The small molecule below binds the protein below.
Small molecule (SMILES): NC(N)=NCCC[C@H](N)C(=O)N1CCC[C@H]1C(=O)N1CCC[C@H]1C(=O)NCCO

Binding-site contacts:
Ligand atom NH1 contacts residue ASP199 of chain 1.B at 2.7 Å (salt-bridge).
Ligand atom N contacts residue SER226 of chain 1.B at 3.8 Å.
Ligand atom C contacts residue SER226 of chain 1.B at 3.9 Å.
Ligand atom CA contacts residue TRP227 of chain 1.B at 3.8 Å (hydrophobic).
Ligand atom O contacts residue TRP227 of chain 1.B at 3.3 Å.
Ligand atom CA contacts residue SER226 of chain 1.B at 3.1 Å.
Ligand atom CZ contacts residue ASP199 of chain 1.B at 3.5 Å.
Ligand atom NH2 contacts residue GLY230 of chain 1.B at 3.2 Å (h-bond).
Ligand atom CB contacts residue SER205 of chain 1.B at 3.4 Å.
Ligand atom CG contacts residue VAL225 of chain 1.B at 3.5 Å (hydrophobic).
Ligand atom N contacts residue HIS43 of chain 1.B at 3.4 Å (h-bond).
Ligand atom NE contacts residue GLY228 of chain 1.B at 3.9 Å.
Ligand atom N contacts residue TRP227 of chain 1.B at 3.8 Å.
Ligand atom NE contacts residue TRP227 of chain 1.B at 3.6 Å.
Ligand atom CD contacts residue SER226 of chain 1.B at 3.0 Å.
Ligand atom O contacts residue GLY228 of chain 1.B at 2.6 Å (h-bond).
Ligand atom CG contacts residue TRP50 of chain 1.B at 3.6 Å (hydrophobic).
Ligand atom CD contacts residue TRP227 of chain 1.B at 3.8 Å (hydrophobic).
Ligand atom C contacts residue GLY228 of chain 1.B at 3.2 Å.
Ligand atom NH2 contacts residue ALA200 of chain 1.B at 3.9 Å.
Ligand atom N contacts residue GLY228 of chain 1.B at 3.3 Å (h-bond).
Ligand atom NH2 contacts residue ASP199 of chain 1.B at 2.8 Å (salt-bridge).
Ligand atom CZ contacts residue ALA200 of chain 1.B at 3.6 Å (hydrophobic).
Ligand atom CB contacts residue GLU202 of chain 1.B at 3.7 Å.
Ligand atom N contacts residue SER205 of chain 1.B at 2.1 Å (h-bond).
Ligand atom NH1 contacts residue GLY238 of chain 1.B at 3.7 Å.
Ligand atom CD contacts residue TRP227 of chain 1.B at 3.5 Å (hydrophobic).
Ligand atom C contacts residue TRP227 of chain 1.B at 3.9 Å (hydrophobic).
Ligand atom CB contacts residue GLY228 of chain 1.B at 3.7 Å.
Ligand atom NH1 contacts residue ALA200 of chain 1.B at 3.3 Å (h-bond).
Ligand atom CD contacts residue VAL225 of chain 1.B at 3.9 Å (hydrophobic).
Ligand atom N contacts residue GLY228 of chain 1.B at 3.2 Å (h-bond).
Ligand atom CD contacts residue HIS43 of chain 1.B at 3.4 Å.
Ligand atom CB contacts residue TRP50 of chain 1.B at 3.7 Å (hydrophobic).
Ligand atom CA contacts residue GLY228 of chain 1.B at 2.6 Å.
Ligand atom N contacts residue SER226 of chain 1.B at 3.0 Å (h-bond).
Ligand atom CB contacts residue CYS201 of chain 1.B at 3.3 Å (hydrophobic).
Ligand atom CG contacts residue CYS201 of chain 1.B at 3.4 Å (hydrophobic).
Ligand atom CG contacts residue HIS43 of chain 1.B at 3.5 Å.
Ligand atom CA contacts residue SER205 of chain 1.B at 3.2 Å.

Sequence of chain 1.B:
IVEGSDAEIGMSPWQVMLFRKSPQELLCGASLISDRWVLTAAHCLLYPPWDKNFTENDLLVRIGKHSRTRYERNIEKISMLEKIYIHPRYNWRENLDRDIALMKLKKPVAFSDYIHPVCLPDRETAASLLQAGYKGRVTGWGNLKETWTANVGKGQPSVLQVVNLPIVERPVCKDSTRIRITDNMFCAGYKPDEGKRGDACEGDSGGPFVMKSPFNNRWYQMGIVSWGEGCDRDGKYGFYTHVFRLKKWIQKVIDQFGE